Binding-site contacts:
Ligand atom O5 contacts residue ASN327 of chain 1.A at 2.4 Å (h-bond).
Ligand atom C1 contacts residue ASN327 of chain 1.A at 1.4 Å.
Ligand atom C2 contacts residue ASN327 of chain 1.A at 2.5 Å.
Ligand atom O4 contacts residue LEU355 of chain 1.A at 4.2 Å.
Ligand atom C5 contacts residue ASN327 of chain 1.A at 3.7 Å.
Ligand atom C3 contacts residue ASN327 of chain 1.A at 3.8 Å.
Ligand atom O5 contacts residue ASP323 of chain 1.A at 3.1 Å (salt-bridge).
Ligand atom O6 contacts residue ASP323 of chain 1.A at 2.8 Å (salt-bridge).
Ligand atom C4 contacts residue LEU355 of chain 1.A at 4.1 Å (hydrophobic).
Ligand atom C8 contacts residue ASN327 of chain 1.A at 3.4 Å.
Ligand atom N2 contacts residue ASN327 of chain 1.A at 2.9 Å (h-bond).
Ligand atom O7 contacts residue ASN327 of chain 1.A at 4.4 Å.
Ligand atom C1 contacts residue ASP323 of chain 1.A at 4.0 Å.
Ligand atom C6 contacts residue ASP323 of chain 1.A at 3.9 Å.
Ligand atom C5 contacts residue ASP323 of chain 1.A at 4.1 Å.
Ligand atom C8 contacts residue PHE326 of chain 1.A at 3.5 Å (hydrophobic).
Ligand atom C4 contacts residue ASN327 of chain 1.A at 4.2 Å.
Ligand atom O3 contacts residue LEU355 of chain 1.A at 4.3 Å.
Ligand atom O7 contacts residue LEU425 of chain 1.A at 4.1 Å.
Ligand atom C7 contacts residue ASN327 of chain 1.A at 3.5 Å.

Sequence of chain 1.A:
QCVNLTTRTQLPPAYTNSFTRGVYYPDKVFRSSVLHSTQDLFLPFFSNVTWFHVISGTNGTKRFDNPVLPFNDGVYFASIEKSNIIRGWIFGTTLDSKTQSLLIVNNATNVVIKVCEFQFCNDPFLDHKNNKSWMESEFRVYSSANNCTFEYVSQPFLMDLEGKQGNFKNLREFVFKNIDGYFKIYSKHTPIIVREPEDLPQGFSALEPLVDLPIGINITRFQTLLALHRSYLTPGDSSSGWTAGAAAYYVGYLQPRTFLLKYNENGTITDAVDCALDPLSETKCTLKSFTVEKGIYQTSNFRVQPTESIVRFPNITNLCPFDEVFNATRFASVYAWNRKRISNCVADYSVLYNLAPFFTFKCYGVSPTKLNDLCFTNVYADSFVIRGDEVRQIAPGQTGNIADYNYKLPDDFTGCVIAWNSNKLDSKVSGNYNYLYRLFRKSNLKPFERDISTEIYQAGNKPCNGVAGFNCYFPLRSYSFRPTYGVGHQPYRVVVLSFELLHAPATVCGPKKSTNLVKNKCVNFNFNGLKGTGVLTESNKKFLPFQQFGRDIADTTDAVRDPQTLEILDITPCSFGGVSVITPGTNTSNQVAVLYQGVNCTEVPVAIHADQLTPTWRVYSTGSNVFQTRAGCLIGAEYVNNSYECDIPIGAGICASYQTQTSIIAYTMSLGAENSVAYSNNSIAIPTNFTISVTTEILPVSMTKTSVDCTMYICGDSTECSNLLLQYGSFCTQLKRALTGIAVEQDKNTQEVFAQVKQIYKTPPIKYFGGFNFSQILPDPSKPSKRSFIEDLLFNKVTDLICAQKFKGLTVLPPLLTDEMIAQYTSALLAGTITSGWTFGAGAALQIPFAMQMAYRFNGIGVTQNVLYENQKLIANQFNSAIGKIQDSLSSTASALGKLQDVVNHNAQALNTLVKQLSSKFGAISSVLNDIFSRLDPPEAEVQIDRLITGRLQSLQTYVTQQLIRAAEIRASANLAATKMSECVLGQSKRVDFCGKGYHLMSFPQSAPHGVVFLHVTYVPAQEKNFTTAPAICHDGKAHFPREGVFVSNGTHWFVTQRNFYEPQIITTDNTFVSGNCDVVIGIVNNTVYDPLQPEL

A protein and the small-molecule ligand that binds it are described below.
Small molecule (SMILES): CC(=O)N[C@@H]1[C@@H](O)[C@H](O)[C@@H](CO)O[C@H]1O